Binding-site contacts:
Ligand atom O2 contacts residue HIS2 of chain 41.F at 3.4 Å (h-bond).
Ligand atom C5 contacts residue NAG1 of chain 41.Z at 3.8 Å.
Ligand atom C2 contacts residue NAG1 of chain 41.Z at 2.9 Å.
Ligand atom O2 contacts residue BMA1 of chain 41.BA at 3.0 Å (h-bond).
Ligand atom O6 contacts residue NAG1 of chain 41.Z at 4.5 Å.
Ligand atom C2 contacts residue HIS2 of chain 41.F at 4.5 Å.
Ligand atom C2 contacts residue BMA1 of chain 41.BA at 3.2 Å.
Ligand atom C1 contacts residue NAG1 of chain 41.Z at 1.7 Å.
Ligand atom C4 contacts residue BMA1 of chain 41.BA at 3.6 Å.
Ligand atom O2 contacts residue NAG1 of chain 41.Z at 3.4 Å (h-bond).
Ligand atom O3 contacts residue BMA1 of chain 41.BA at 1.1 Å.
Ligand atom O5 contacts residue NAG1 of chain 41.Z at 2.5 Å (h-bond).
Ligand atom C3 contacts residue BMA1 of chain 41.BA at 2.5 Å.
Ligand atom C3 contacts residue NAG1 of chain 41.Z at 4.1 Å.
Ligand atom O4 contacts residue BMA1 of chain 41.BA at 4.0 Å.

A protein and the small-molecule ligand that binds it are described below.
Small molecule (SMILES): OC[C@H]1O[C@@H](O)[C@@H](O)[C@@H](O)[C@@H]1O

Sequence of chain 41.F:
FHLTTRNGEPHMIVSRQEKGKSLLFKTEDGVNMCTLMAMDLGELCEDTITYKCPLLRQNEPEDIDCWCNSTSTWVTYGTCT